Binding-site contacts:
Ligand atom O72 contacts residue ASP96 of chain 1.B at 2.9 Å (salt-bridge).
Ligand atom C5 contacts residue ASP96 of chain 1.B at 3.7 Å.
Ligand atom O62 contacts residue ASP96 of chain 1.B at 3.0 Å (salt-bridge).
Ligand atom O71 contacts residue HIS94 of chain 1.B at 2.8 Å (h-bond).
Ligand atom C3 contacts residue ZN1 of chain 1.H at 3.0 Å.
Ligand atom O72 contacts residue ZN1 of chain 1.G at 2.2 Å.
Ligand atom O72 contacts residue HIS161 of chain 1.B at 3.5 Å (h-bond).
Ligand atom N4 contacts residue ZN1 of chain 1.H at 2.0 Å.
Ligand atom O72 contacts residue ZN1 of chain 1.H at 2.9 Å.
Ligand atom O72 contacts residue HIS94 of chain 1.B at 3.0 Å.
Ligand atom C7 contacts residue HIS161 of chain 1.B at 3.7 Å.
Ligand atom O71 contacts residue HIS161 of chain 1.B at 3.0 Å.
Ligand atom O31 contacts residue LYS183 of chain 1.B at 3.2 Å (salt-bridge).
Ligand atom C7 contacts residue ZN1 of chain 1.G at 2.8 Å.
Ligand atom O71 contacts residue ZN1 of chain 1.G at 2.8 Å.
Ligand atom C5 contacts residue TRP65 of chain 1.B at 3.9 Å (hydrophobic).
Ligand atom C7 contacts residue HIS94 of chain 1.B at 3.3 Å.
Ligand atom C5 contacts residue ZN1 of chain 1.H at 3.1 Å.
Ligand atom N4 contacts residue HIS222 of chain 1.B at 2.8 Å (h-bond).
Ligand atom C3 contacts residue HIS222 of chain 1.B at 3.1 Å.
Ligand atom C31 contacts residue LYS183 of chain 1.B at 3.7 Å.
Ligand atom O31 contacts residue GLY191 of chain 1.B at 3.4 Å.
Ligand atom C31 contacts residue ZN1 of chain 1.H at 3.2 Å.
Ligand atom O71 contacts residue ASN192 of chain 1.B at 3.2 Å (h-bond).
Ligand atom O62 contacts residue GLN95 of chain 1.B at 3.6 Å.
Ligand atom O72 contacts residue HIS92 of chain 1.B at 3.6 Å.
Ligand atom N3A contacts residue GLY191 of chain 1.B at 3.6 Å.
Ligand atom S21 contacts residue ASN192 of chain 1.B at 4.0 Å.
Ligand atom O32 contacts residue ZN1 of chain 1.H at 2.7 Å.
Ligand atom C31 contacts residue HIS222 of chain 1.B at 3.0 Å.
Ligand atom O31 contacts residue ASN192 of chain 1.B at 3.0 Å (h-bond).
Ligand atom O32 contacts residue HIS222 of chain 1.B at 2.3 Å (h-bond).
Ligand atom C5 contacts residue HIS222 of chain 1.B at 3.7 Å.
Ligand atom C1 contacts residue HIS222 of chain 1.B at 3.8 Å.
Ligand atom O32 contacts residue CYS180 of chain 1.B at 3.5 Å.
Ligand atom C4A contacts residue GLY191 of chain 1.B at 3.8 Å.
Ligand atom N4 contacts residue ASP96 of chain 1.B at 3.4 Å (salt-bridge).
Ligand atom O32 contacts residue LYS183 of chain 1.B at 3.2 Å.
Ligand atom O62 contacts residue TRP65 of chain 1.B at 3.1 Å.
Ligand atom C7 contacts residue ZN1 of chain 1.H at 3.5 Å.

This protein binds this small molecule.
Small molecule (SMILES): C[C@@H]1[C@H]([C@H](C(=O)O)[C@@H](C)O)N=C(C(=O)O)[C@H]1S[C@@H]1CN[C@H](C(=O)N(C)C)C1

Sequence of chain 1.B:
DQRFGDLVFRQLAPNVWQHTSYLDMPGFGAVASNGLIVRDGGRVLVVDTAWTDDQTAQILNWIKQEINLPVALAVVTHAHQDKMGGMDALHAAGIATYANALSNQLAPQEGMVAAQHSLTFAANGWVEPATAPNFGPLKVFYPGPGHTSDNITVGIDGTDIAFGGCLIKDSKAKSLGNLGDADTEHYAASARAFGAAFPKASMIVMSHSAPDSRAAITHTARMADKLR